Sequence of chain 1.A:
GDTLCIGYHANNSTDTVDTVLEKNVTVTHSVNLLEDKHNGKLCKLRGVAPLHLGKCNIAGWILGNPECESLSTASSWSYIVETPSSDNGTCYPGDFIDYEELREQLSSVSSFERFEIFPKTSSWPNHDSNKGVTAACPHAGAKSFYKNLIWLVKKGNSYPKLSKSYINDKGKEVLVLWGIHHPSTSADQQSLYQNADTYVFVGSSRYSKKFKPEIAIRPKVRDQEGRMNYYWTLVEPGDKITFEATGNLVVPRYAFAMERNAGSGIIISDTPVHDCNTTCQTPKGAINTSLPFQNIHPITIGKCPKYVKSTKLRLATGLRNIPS

This protein binds this small molecule.
Small molecule (SMILES): CC(=O)N[C@H]1[C@H](O[C@H]2[C@H](O)[C@@H](NC(C)=O)CO[C@@H]2CO)O[C@H](CO)[C@@H](O)[C@@H]1O

Binding-site contacts:
Ligand atom O5 contacts residue ASN279 of chain 1.A at 2.4 Å (h-bond).
Ligand atom C7 contacts residue ASP277 of chain 1.A at 3.8 Å.
Ligand atom O7 contacts residue CYS278 of chain 1.A at 4.3 Å.
Ligand atom C8 contacts residue CYS278 of chain 1.A at 4.0 Å (hydrophobic).
Ligand atom N2 contacts residue ASN279 of chain 1.A at 2.9 Å (h-bond).
Ligand atom C7 contacts residue ASN279 of chain 1.A at 3.5 Å.
Ligand atom C3 contacts residue ASN279 of chain 1.A at 3.8 Å.
Ligand atom C4 contacts residue ASN279 of chain 1.A at 4.3 Å.
Ligand atom C1 contacts residue ASN279 of chain 1.A at 1.4 Å.
Ligand atom C5 contacts residue ASN279 of chain 1.A at 3.7 Å.
Ligand atom C7 contacts residue CYS278 of chain 1.A at 4.4 Å (hydrophobic).
Ligand atom C8 contacts residue ASP277 of chain 1.A at 4.0 Å.
Ligand atom C2 contacts residue ASN279 of chain 1.A at 2.5 Å.
Ligand atom O7 contacts residue ASN279 of chain 1.A at 3.7 Å.
Ligand atom O7 contacts residue ASP277 of chain 1.A at 2.9 Å (salt-bridge).